Binding-site contacts:
Ligand atom CD contacts residue TYR33 of chain 1.D at 3.5 Å (hydrophobic).
Ligand atom CG contacts residue TRP71 of chain 1.D at 3.8 Å (hydrophobic).
Ligand atom NE contacts residue TYR33 of chain 1.D at 3.5 Å.
Ligand atom O contacts residue TRP71 of chain 1.D at 3.5 Å.
Ligand atom NE contacts residue TRP71 of chain 1.D at 3.4 Å.
Ligand atom CZ contacts residue ASP30 of chain 1.D at 3.7 Å.
Ligand atom NH1 contacts residue ASP30 of chain 1.D at 3.4 Å (salt-bridge).
Ligand atom NH1 contacts residue TYR33 of chain 1.D at 3.2 Å.
Ligand atom CA contacts residue THR91 of chain 1.D at 3.6 Å.
Ligand atom N contacts residue GLY89 of chain 1.D at 2.8 Å (h-bond).
Ligand atom CZ contacts residue TRP71 of chain 1.D at 3.6 Å (hydrophobic).
Ligand atom C contacts residue ARG96 of chain 1.D at 3.5 Å.
Ligand atom NH2 contacts residue SER88 of chain 1.D at 2.9 Å (h-bond).
Ligand atom N contacts residue THR91 of chain 1.D at 2.9 Å (h-bond).
Ligand atom NH2 contacts residue ASP30 of chain 1.D at 3.2 Å.
Ligand atom CG contacts residue GLY89 of chain 1.D at 3.1 Å.
Ligand atom CD contacts residue GLN139 of chain 1.D at 3.6 Å.
Ligand atom O contacts residue GLY89 of chain 1.D at 3.6 Å.
Ligand atom CA contacts residue ASP181 of chain 1.D at 3.4 Å.
Ligand atom NH2 contacts residue TRP71 of chain 1.D at 3.6 Å.
Ligand atom C contacts residue THR143 of chain 1.D at 3.8 Å.
Ligand atom O contacts residue ARG96 of chain 1.D at 2.9 Å (salt-bridge).
Ligand atom CG contacts residue TYR33 of chain 1.D at 3.3 Å (hydrophobic).
Ligand atom N contacts residue ASP181 of chain 1.D at 2.6 Å (salt-bridge).
Ligand atom CA contacts residue THR143 of chain 1.D at 3.7 Å.
Ligand atom NH1 contacts residue GLN139 of chain 1.D at 3.0 Å (h-bond).
Ligand atom NH2 contacts residue TYR33 of chain 1.D at 3.5 Å.
Ligand atom CB contacts residue THR142 of chain 1.D at 3.8 Å.
Ligand atom C contacts residue TRP71 of chain 1.D at 3.8 Å (hydrophobic).
Ligand atom CZ contacts residue TYR33 of chain 1.D at 3.4 Å (hydrophobic).
Ligand atom CZ contacts residue SER88 of chain 1.D at 3.6 Å.
Ligand atom OXT contacts residue ARG96 of chain 1.D at 3.0 Å (salt-bridge).
Ligand atom CB contacts residue ASP181 of chain 1.D at 3.7 Å.
Ligand atom O contacts residue THR91 of chain 1.D at 3.0 Å (h-bond).
Ligand atom OXT contacts residue THR142 of chain 1.D at 3.3 Å.
Ligand atom O contacts residue MET90 of chain 1.D at 3.7 Å.
Ligand atom OXT contacts residue THR143 of chain 1.D at 2.8 Å (h-bond).
Ligand atom C contacts residue THR91 of chain 1.D at 3.7 Å.
Ligand atom NE contacts residue SER88 of chain 1.D at 3.1 Å (h-bond).
Ligand atom CB contacts residue TYR33 of chain 1.D at 3.4 Å (hydrophobic).

A small-molecule ligand and the protein it binds are described below.
Small molecule (SMILES): NC(=[NH2+])NCCC[C@H](N)C(=O)O

Sequence of chain 1.D:
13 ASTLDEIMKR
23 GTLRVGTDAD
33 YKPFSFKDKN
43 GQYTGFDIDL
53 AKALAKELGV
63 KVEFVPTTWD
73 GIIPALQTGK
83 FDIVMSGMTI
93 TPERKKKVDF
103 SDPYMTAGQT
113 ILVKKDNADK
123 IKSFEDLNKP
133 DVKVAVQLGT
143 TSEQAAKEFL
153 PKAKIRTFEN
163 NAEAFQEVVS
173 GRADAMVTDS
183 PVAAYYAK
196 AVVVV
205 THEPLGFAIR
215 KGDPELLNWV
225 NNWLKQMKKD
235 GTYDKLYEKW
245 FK